Binding-site contacts:
Ligand atom F3 contacts residue ASP452 of chain 1.A at 3.7 Å.
Ligand atom C3 contacts residue PHE474 of chain 1.A at 3.8 Å (hydrophobic).
Ligand atom O1 contacts residue HIS548 of chain 1.A at 3.1 Å (h-bond).
Ligand atom C3 contacts residue ASP452 of chain 1.A at 4.1 Å.
Ligand atom O4 contacts residue THR169 of chain 1.A at 4.0 Å.
Ligand atom O6 contacts residue LEU361 of chain 1.A at 4.1 Å.
Ligand atom C1 contacts residue HIS548 of chain 1.A at 3.3 Å.
Ligand atom C3 contacts residue FDA1 of chain 1.C at 3.9 Å.
Ligand atom F3 contacts residue ASN593 of chain 1.A at 3.5 Å.
Ligand atom C6 contacts residue ASP452 of chain 1.A at 4.1 Å.
Ligand atom C1 contacts residue CYS546 of chain 1.A at 3.2 Å (hydrophobic).
Ligand atom C2 contacts residue HIS548 of chain 1.A at 3.5 Å.
Ligand atom O5 contacts residue FDA1 of chain 1.C at 3.6 Å.
Ligand atom O4 contacts residue ARG472 of chain 1.A at 3.5 Å.
Ligand atom O2 contacts residue HIS548 of chain 1.A at 2.5 Å (h-bond).
Ligand atom O2 contacts residue ASN593 of chain 1.A at 2.8 Å (h-bond).
Ligand atom O5 contacts residue CYS546 of chain 1.A at 3.6 Å.
Ligand atom C1 contacts residue FDA1 of chain 1.C at 3.6 Å.
Ligand atom C4 contacts residue THR169 of chain 1.A at 3.9 Å.
Ligand atom O4 contacts residue GLN448 of chain 1.A at 3.4 Å (h-bond).
Ligand atom C4 contacts residue GLN448 of chain 1.A at 4.1 Å.
Ligand atom C2 contacts residue ASN593 of chain 1.A at 3.8 Å.
Ligand atom C6 contacts residue PHE454 of chain 1.A at 3.8 Å (hydrophobic).
Ligand atom O4 contacts residue ASP452 of chain 1.A at 2.2 Å (salt-bridge).
Ligand atom C6 contacts residue TYR456 of chain 1.A at 3.4 Å (hydrophobic).
Ligand atom C2 contacts residue FDA1 of chain 1.C at 2.9 Å.
Ligand atom F3 contacts residue GLN448 of chain 1.A at 2.7 Å.
Ligand atom O6 contacts residue TYR456 of chain 1.A at 2.5 Å (h-bond).
Ligand atom F3 contacts residue THR169 of chain 1.A at 3.4 Å.
Ligand atom C4 contacts residue ASP452 of chain 1.A at 3.1 Å.
Ligand atom O6 contacts residue PHE454 of chain 1.A at 3.6 Å.
Ligand atom C3 contacts residue ASN593 of chain 1.A at 3.8 Å.
Ligand atom C6 contacts residue ARG472 of chain 1.A at 4.1 Å.
Ligand atom O2 contacts residue FDA1 of chain 1.C at 3.0 Å.
Ligand atom O1 contacts residue LEU547 of chain 1.A at 4.2 Å.
Ligand atom O1 contacts residue CYS546 of chain 1.A at 2.6 Å (h-bond).
Ligand atom C3 contacts residue GLN448 of chain 1.A at 3.6 Å.
Ligand atom F3 contacts residue FDA1 of chain 1.C at 3.5 Å.
Ligand atom O1 contacts residue FDA1 of chain 1.C at 3.1 Å.
Ligand atom O4 contacts residue PHE474 of chain 1.A at 4.1 Å.

Sequence of chain 1.A:
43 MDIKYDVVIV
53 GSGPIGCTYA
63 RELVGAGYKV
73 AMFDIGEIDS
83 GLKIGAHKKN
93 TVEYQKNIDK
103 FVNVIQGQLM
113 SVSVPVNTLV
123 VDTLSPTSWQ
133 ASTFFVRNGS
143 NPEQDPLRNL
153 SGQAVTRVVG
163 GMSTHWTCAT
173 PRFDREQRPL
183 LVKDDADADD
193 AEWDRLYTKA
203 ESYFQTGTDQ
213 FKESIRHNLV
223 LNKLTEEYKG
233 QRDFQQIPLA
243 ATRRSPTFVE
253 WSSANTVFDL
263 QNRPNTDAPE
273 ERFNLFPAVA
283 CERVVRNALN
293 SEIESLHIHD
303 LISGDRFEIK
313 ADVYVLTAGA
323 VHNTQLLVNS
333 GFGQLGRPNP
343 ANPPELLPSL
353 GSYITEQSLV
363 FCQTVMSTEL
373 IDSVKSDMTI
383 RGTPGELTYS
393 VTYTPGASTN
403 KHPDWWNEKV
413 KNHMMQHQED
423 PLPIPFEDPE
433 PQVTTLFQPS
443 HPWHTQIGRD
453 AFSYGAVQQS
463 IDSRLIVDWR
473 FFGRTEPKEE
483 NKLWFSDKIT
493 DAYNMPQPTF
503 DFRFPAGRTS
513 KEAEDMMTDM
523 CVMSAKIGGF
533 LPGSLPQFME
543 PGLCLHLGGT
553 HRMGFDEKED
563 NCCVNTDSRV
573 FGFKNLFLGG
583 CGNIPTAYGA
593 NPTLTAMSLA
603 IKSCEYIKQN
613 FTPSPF

A protein and the small-molecule ligand that binds it are described below.
Small molecule (SMILES): OC[C@H]1O[C@@H](O)[C@H](O)[C@@H](F)[C@@H]1O